Sequence of chain 1.A:
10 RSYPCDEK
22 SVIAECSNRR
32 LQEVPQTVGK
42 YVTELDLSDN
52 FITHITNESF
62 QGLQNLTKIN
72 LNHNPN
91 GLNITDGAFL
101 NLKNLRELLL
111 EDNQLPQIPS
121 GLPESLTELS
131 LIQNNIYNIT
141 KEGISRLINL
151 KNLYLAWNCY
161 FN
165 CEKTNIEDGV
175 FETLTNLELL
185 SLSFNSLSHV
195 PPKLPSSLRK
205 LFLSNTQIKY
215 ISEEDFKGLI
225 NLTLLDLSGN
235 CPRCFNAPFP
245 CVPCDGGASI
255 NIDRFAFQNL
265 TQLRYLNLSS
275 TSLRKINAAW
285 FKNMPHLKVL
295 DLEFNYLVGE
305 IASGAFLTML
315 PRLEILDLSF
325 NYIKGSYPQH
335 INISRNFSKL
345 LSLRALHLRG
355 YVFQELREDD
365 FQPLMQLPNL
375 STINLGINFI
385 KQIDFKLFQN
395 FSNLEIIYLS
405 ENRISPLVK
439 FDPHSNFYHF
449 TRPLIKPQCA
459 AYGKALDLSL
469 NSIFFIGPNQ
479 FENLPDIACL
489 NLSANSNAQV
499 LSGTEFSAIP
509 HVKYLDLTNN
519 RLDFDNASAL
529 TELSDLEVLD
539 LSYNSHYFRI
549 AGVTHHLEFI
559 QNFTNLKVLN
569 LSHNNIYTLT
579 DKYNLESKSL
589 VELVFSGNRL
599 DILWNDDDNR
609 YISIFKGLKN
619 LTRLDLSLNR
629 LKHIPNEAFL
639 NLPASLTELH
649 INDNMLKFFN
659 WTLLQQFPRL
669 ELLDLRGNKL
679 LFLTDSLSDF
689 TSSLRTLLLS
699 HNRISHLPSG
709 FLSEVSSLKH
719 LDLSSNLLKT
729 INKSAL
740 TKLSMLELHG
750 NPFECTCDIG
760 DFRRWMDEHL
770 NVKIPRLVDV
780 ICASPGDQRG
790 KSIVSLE

A protein and the small-molecule ligand that binds it are described below.
Small molecule (SMILES): CC(=O)N[C@@H]1[C@@H](O)[C@H](O)[C@@H](CO)O[C@H]1O

Binding-site contacts:
Ligand atom N2 contacts residue ASN658 of chain 1.A at 2.9 Å (h-bond).
Ligand atom C3 contacts residue ASN658 of chain 1.A at 3.8 Å.
Ligand atom C6 contacts residue LEU661 of chain 1.A at 4.5 Å (hydrophobic).
Ligand atom C2 contacts residue ASN658 of chain 1.A at 2.5 Å.
Ligand atom C4 contacts residue ASN658 of chain 1.A at 4.2 Å.
Ligand atom C2 contacts residue ASN634 of chain 1.A at 4.1 Å.
Ligand atom O6 contacts residue LEU638 of chain 1.A at 3.8 Å.
Ligand atom O5 contacts residue ASN658 of chain 1.A at 2.3 Å (h-bond).
Ligand atom C7 contacts residue ASN658 of chain 1.A at 3.4 Å.
Ligand atom O5 contacts residue ASN634 of chain 1.A at 3.3 Å.
Ligand atom C8 contacts residue ASN658 of chain 1.A at 4.0 Å.
Ligand atom O6 contacts residue ASN634 of chain 1.A at 4.1 Å.
Ligand atom O7 contacts residue ASN658 of chain 1.A at 3.5 Å (h-bond).
Ligand atom O7 contacts residue ASN634 of chain 1.A at 4.4 Å.
Ligand atom O6 contacts residue LEU661 of chain 1.A at 3.4 Å.
Ligand atom C6 contacts residue ASN634 of chain 1.A at 4.1 Å.
Ligand atom O5 contacts residue LEU661 of chain 1.A at 3.9 Å.
Ligand atom C1 contacts residue ASN634 of chain 1.A at 3.6 Å.
Ligand atom C5 contacts residue ASN658 of chain 1.A at 3.6 Å.
Ligand atom C5 contacts residue ASN634 of chain 1.A at 4.3 Å.
Ligand atom C1 contacts residue ASN658 of chain 1.A at 1.4 Å.
Ligand atom C4 contacts residue ASN634 of chain 1.A at 4.3 Å.